Binding-site contacts:
Ligand atom C5 contacts residue HIS177 of chain 1.B at 4.4 Å.
Ligand atom C3 contacts residue ASN180 of chain 1.B at 3.8 Å.
Ligand atom C5 contacts residue ASN180 of chain 1.B at 3.7 Å.
Ligand atom C7 contacts residue ASN179 of chain 1.B at 4.2 Å.
Ligand atom N2 contacts residue HIS177 of chain 1.B at 4.3 Å.
Ligand atom C7 contacts residue HIS177 of chain 1.B at 4.1 Å.
Ligand atom O7 contacts residue ASN179 of chain 1.B at 3.2 Å.
Ligand atom O7 contacts residue HIS177 of chain 1.B at 3.1 Å (h-bond).
Ligand atom O5 contacts residue ASN180 of chain 1.B at 2.5 Å (h-bond).
Ligand atom C1 contacts residue HIS177 of chain 1.B at 4.5 Å.
Ligand atom C7 contacts residue ASN180 of chain 1.B at 3.5 Å.
Ligand atom O6 contacts residue MET184 of chain 1.B at 3.8 Å.
Ligand atom C4 contacts residue ASN180 of chain 1.B at 4.3 Å.
Ligand atom C6 contacts residue MET184 of chain 1.B at 3.5 Å (hydrophobic).
Ligand atom O7 contacts residue ASN180 of chain 1.B at 3.9 Å.
Ligand atom C2 contacts residue ASN180 of chain 1.B at 2.4 Å.
Ligand atom C2 contacts residue HIS177 of chain 1.B at 3.6 Å.
Ligand atom C1 contacts residue ASN180 of chain 1.B at 1.4 Å.
Ligand atom C3 contacts residue HIS177 of chain 1.B at 3.9 Å.
Ligand atom O5 contacts residue HIS177 of chain 1.B at 4.2 Å.
Ligand atom C4 contacts residue HIS177 of chain 1.B at 3.7 Å.
Ligand atom N2 contacts residue ASN180 of chain 1.B at 2.8 Å (h-bond).
Ligand atom O3 contacts residue HIS177 of chain 1.B at 3.6 Å.

Sequence of chain 1.B:
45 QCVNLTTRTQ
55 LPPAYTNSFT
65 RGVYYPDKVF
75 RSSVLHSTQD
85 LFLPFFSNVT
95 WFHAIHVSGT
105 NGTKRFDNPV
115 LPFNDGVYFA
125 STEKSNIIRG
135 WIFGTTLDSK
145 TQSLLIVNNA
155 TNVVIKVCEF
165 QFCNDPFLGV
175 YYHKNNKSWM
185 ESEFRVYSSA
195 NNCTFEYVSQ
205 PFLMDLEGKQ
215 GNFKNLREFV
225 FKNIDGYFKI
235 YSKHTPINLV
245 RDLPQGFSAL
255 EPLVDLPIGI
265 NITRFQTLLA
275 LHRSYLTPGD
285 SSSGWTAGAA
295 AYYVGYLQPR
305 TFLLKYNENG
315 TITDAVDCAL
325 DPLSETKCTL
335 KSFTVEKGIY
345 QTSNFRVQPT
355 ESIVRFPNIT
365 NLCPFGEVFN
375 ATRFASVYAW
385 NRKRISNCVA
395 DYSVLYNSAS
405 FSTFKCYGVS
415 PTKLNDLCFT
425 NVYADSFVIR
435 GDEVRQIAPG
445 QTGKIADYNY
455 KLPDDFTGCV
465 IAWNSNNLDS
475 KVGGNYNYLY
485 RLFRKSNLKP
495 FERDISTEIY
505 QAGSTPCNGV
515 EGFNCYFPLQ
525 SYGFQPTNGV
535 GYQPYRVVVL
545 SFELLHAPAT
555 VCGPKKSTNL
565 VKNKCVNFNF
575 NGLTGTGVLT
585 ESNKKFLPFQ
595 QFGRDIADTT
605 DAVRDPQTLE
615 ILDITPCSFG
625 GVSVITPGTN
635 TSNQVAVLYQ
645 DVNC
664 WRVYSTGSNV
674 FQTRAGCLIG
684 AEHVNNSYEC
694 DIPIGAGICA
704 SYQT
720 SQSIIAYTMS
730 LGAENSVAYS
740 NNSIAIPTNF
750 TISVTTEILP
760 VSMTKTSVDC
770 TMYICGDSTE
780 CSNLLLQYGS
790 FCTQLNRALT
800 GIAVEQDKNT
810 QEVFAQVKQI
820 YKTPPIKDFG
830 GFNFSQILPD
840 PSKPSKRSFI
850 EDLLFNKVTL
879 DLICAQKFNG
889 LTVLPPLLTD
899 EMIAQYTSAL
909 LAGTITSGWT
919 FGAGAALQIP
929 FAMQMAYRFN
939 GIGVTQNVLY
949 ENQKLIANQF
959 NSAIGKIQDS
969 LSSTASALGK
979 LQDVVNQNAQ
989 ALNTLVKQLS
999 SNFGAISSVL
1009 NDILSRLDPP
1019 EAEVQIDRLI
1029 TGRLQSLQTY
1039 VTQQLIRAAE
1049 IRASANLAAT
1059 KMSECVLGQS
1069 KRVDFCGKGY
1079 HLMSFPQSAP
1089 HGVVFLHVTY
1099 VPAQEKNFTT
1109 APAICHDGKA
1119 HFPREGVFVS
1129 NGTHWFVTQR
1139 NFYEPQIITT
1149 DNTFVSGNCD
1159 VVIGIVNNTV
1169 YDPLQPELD

The small molecule below binds the protein below.
Small molecule (SMILES): CC(=O)N[C@@H]1[C@@H](O)[C@H](O)[C@@H](CO)O[C@H]1O